The small molecule below binds the protein below.
Small molecule (SMILES): CC(C)[C@]1(C)CC(=O)N(Cc2cc(F)cc(C(=O)N[C@@H](C)c3ccccc3)c2)C(N)=N1

Sequence of chain 3.A:
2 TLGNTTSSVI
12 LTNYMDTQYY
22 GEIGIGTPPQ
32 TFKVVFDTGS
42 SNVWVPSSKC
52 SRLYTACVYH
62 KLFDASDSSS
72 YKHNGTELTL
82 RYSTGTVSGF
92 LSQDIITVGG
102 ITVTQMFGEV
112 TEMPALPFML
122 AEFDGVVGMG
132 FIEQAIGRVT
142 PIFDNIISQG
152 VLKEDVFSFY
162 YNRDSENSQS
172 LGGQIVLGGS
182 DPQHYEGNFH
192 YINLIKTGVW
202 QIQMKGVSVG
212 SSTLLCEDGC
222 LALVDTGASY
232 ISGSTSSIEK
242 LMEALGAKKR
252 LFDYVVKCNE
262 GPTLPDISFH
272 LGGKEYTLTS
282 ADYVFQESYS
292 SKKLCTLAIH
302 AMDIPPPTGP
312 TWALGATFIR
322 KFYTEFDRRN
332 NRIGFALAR

Binding-site contacts:
Ligand atom C31 contacts residue GLY228 of chain 3.A at 3.3 Å.
Ligand atom C26 contacts residue GLN19 of chain 3.A at 3.8 Å.
Ligand atom C4 contacts residue ASP226 of chain 3.A at 3.8 Å.
Ligand atom C16 contacts residue THR85 of chain 3.A at 3.5 Å.
Ligand atom C1 contacts residue THR85 of chain 3.A at 3.8 Å.
Ligand atom C7 contacts residue TYR83 of chain 3.A at 3.6 Å (hydrophobic).
Ligand atom N23 contacts residue SER230 of chain 3.A at 3.9 Å.
Ligand atom F20 contacts residue HIS301 of chain 3.A at 3.1 Å.
Ligand atom C15 contacts residue GLY228 of chain 3.A at 3.4 Å.
Ligand atom O22 contacts residue SER230 of chain 3.A at 3.7 Å.
Ligand atom C2 contacts residue THR85 of chain 3.A at 3.8 Å.
Ligand atom C13 contacts residue THR85 of chain 3.A at 3.9 Å.
Ligand atom C30 contacts residue PHE124 of chain 3.A at 3.9 Å (hydrophobic).
Ligand atom C10 contacts residue ASP226 of chain 3.A at 3.4 Å.
Ligand atom C15 contacts residue THR85 of chain 3.A at 3.7 Å.
Ligand atom C28 contacts residue PRO118 of chain 3.A at 3.6 Å (hydrophobic).
Ligand atom C17 contacts residue THR85 of chain 3.A at 3.8 Å.
Ligand atom C24 contacts residue SER230 of chain 3.A at 3.5 Å.
Ligand atom N5 contacts residue ASP38 of chain 3.A at 2.7 Å (salt-bridge).
Ligand atom F20 contacts residue MET303 of chain 3.A at 3.4 Å.
Ligand atom N9 contacts residue ASP226 of chain 3.A at 2.8 Å (salt-bridge).
Ligand atom C27 contacts residue GLN19 of chain 3.A at 3.8 Å.
Ligand atom C7 contacts residue ASP38 of chain 3.A at 3.3 Å.
Ligand atom O11 contacts residue TYR83 of chain 3.A at 3.6 Å.
Ligand atom C31 contacts residue THR18 of chain 3.A at 3.9 Å.
Ligand atom C12 contacts residue GLY228 of chain 3.A at 3.5 Å.
Ligand atom N9 contacts residue GLY40 of chain 3.A at 3.9 Å.
Ligand atom C6 contacts residue ASP38 of chain 3.A at 3.6 Å.
Ligand atom C4 contacts residue GLY228 of chain 3.A at 3.9 Å.
Ligand atom C29 contacts residue PHE124 of chain 3.A at 3.8 Å (hydrophobic).
Ligand atom O11 contacts residue THR85 of chain 3.A at 3.2 Å (h-bond).
Ligand atom O11 contacts residue SER84 of chain 3.A at 3.5 Å (h-bond).
Ligand atom N23 contacts residue GLY228 of chain 3.A at 3.0 Å (h-bond).
Ligand atom N9 contacts residue ASP38 of chain 3.A at 2.9 Å (salt-bridge).
Ligand atom N9 contacts residue GLY228 of chain 3.A at 3.7 Å.
Ligand atom C1 contacts residue TYR83 of chain 3.A at 3.4 Å (hydrophobic).
Ligand atom C29 contacts residue PRO118 of chain 3.A at 3.9 Å (hydrophobic).
Ligand atom C4 contacts residue ASP38 of chain 3.A at 3.5 Å.
Ligand atom C15 contacts residue ALA229 of chain 3.A at 3.8 Å (hydrophobic).
Ligand atom C24 contacts residue GLY228 of chain 3.A at 3.8 Å.